The small molecule below binds the protein below.
Small molecule (SMILES): [H]/N=C(\N)NOCC[C@H](N)C(=O)O

Sequence of chain 1.A:
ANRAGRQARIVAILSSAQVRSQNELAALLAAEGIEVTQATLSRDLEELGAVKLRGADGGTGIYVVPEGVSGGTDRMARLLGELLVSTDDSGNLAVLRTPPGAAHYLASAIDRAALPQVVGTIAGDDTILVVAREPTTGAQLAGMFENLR

Binding-site contacts:
Ligand atom CB contacts residue ALA128 of chain 1.B at 3.7 Å (hydrophobic).
Ligand atom C contacts residue ALA144 of chain 1.B at 3.9 Å (hydrophobic).
Ligand atom OD contacts residue HIS125 of chain 1.B at 3.7 Å.
Ligand atom CZ contacts residue ASP146 of chain 1.A at 3.7 Å.
Ligand atom CG contacts residue HIS125 of chain 1.B at 3.7 Å.
Ligand atom OXT contacts residue ASP147 of chain 1.A at 3.0 Å (salt-bridge).
Ligand atom NH1 contacts residue ASP146 of chain 1.A at 3.7 Å.
Ligand atom CG contacts residue ASP147 of chain 1.A at 4.0 Å.
Ligand atom NH1 contacts residue GLY122 of chain 1.E at 3.8 Å.
Ligand atom NH2 contacts residue GLY122 of chain 1.E at 3.7 Å.
Ligand atom CZ contacts residue ASP146 of chain 1.E at 3.5 Å.
Ligand atom NH2 contacts residue ASP146 of chain 1.E at 2.8 Å (salt-bridge).
Ligand atom O contacts residue ASP146 of chain 1.A at 3.4 Å (salt-bridge).
Ligand atom OXT contacts residue GLY145 of chain 1.A at 3.6 Å.
Ligand atom NH2 contacts residue ASP146 of chain 1.A at 3.6 Å (salt-bridge).
Ligand atom OD contacts residue SER129 of chain 1.B at 3.6 Å.
Ligand atom C contacts residue THR142 of chain 1.B at 3.6 Å.
Ligand atom N contacts residue THR148 of chain 1.A at 3.1 Å (h-bond).
Ligand atom N contacts residue ASP132 of chain 1.B at 2.6 Å (salt-bridge).
Ligand atom CG contacts residue ASP132 of chain 1.B at 3.8 Å.
Ligand atom O contacts residue ALA144 of chain 1.B at 3.0 Å (h-bond).
Ligand atom O contacts residue HIS125 of chain 1.B at 2.9 Å.
Ligand atom OXT contacts residue ASP146 of chain 1.A at 2.8 Å (salt-bridge).
Ligand atom N contacts residue ASP147 of chain 1.A at 3.0 Å (salt-bridge).
Ligand atom C contacts residue ASP146 of chain 1.A at 3.5 Å.
Ligand atom NE contacts residue SER129 of chain 1.B at 3.7 Å.
Ligand atom CB contacts residue ASP132 of chain 1.B at 3.4 Å.
Ligand atom CA contacts residue ASP132 of chain 1.B at 3.5 Å.
Ligand atom CA contacts residue THR142 of chain 1.B at 3.3 Å.
Ligand atom O contacts residue GLY145 of chain 1.A at 3.2 Å.
Ligand atom C contacts residue HIS125 of chain 1.B at 3.8 Å.
Ligand atom OXT contacts residue THR148 of chain 1.A at 3.3 Å (h-bond).
Ligand atom NH1 contacts residue ASP146 of chain 1.E at 2.7 Å (salt-bridge).
Ligand atom C contacts residue GLY145 of chain 1.A at 3.8 Å.
Ligand atom N contacts residue THR142 of chain 1.B at 3.0 Å (h-bond).
Ligand atom CB contacts residue HIS125 of chain 1.B at 3.8 Å.
Ligand atom NH2 contacts residue PRO121 of chain 1.E at 3.8 Å.
Ligand atom NH1 contacts residue HIS125 of chain 1.B at 3.0 Å (h-bond).
Ligand atom O contacts residue ILE143 of chain 1.B at 3.7 Å.
Ligand atom CA contacts residue ASP147 of chain 1.A at 3.9 Å.

Sequence of chain 1.E:
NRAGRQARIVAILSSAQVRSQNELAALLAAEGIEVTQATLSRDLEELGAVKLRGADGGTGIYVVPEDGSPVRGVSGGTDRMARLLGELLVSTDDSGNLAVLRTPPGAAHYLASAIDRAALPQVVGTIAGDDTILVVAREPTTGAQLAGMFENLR

Sequence of chain 1.B:
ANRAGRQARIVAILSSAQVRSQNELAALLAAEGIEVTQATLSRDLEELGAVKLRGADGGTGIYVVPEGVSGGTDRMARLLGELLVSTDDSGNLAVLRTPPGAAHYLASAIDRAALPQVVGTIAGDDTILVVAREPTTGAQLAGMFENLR